A small-molecule ligand and the protein it binds are described below.
Small molecule (SMILES): CC(=O)N[C@H]1[C@H](O[C@H]2[C@H](O)[C@@H](NC(C)=O)CO[C@@H]2CO)O[C@H](CO)[C@@H](O)[C@@H]1O

Binding-site contacts:
Ligand atom O7 contacts residue VAL153 of chain 39.A at 2.8 Å (h-bond).
Ligand atom C7 contacts residue VAL153 of chain 39.A at 4.0 Å (hydrophobic).
Ligand atom C6 contacts residue THR156 of chain 39.A at 4.2 Å.
Ligand atom O5 contacts residue ASN154 of chain 39.A at 3.7 Å.
Ligand atom C7 contacts residue GLY150 of chain 39.A at 4.5 Å.
Ligand atom O7 contacts residue ASN154 of chain 39.A at 1.3 Å (h-bond).
Ligand atom C1 contacts residue ASN154 of chain 39.A at 2.6 Å.
Ligand atom C8 contacts residue ASN154 of chain 39.A at 3.4 Å.
Ligand atom O5 contacts residue THR156 of chain 39.A at 3.9 Å.
Ligand atom N2 contacts residue ASN154 of chain 39.A at 2.2 Å (h-bond).
Ligand atom O7 contacts residue GLY150 of chain 39.A at 4.2 Å.
Ligand atom O7 contacts residue THR156 of chain 39.A at 4.2 Å.
Ligand atom C3 contacts residue ASN154 of chain 39.A at 4.3 Å.
Ligand atom C8 contacts residue GLY150 of chain 39.A at 4.3 Å.
Ligand atom C5 contacts residue THR156 of chain 39.A at 3.7 Å.
Ligand atom C7 contacts residue ASN154 of chain 39.A at 1.9 Å.
Ligand atom C2 contacts residue ASN154 of chain 39.A at 2.9 Å.
Ligand atom C1 contacts residue THR156 of chain 39.A at 4.1 Å.

Sequence of chain 39.A:
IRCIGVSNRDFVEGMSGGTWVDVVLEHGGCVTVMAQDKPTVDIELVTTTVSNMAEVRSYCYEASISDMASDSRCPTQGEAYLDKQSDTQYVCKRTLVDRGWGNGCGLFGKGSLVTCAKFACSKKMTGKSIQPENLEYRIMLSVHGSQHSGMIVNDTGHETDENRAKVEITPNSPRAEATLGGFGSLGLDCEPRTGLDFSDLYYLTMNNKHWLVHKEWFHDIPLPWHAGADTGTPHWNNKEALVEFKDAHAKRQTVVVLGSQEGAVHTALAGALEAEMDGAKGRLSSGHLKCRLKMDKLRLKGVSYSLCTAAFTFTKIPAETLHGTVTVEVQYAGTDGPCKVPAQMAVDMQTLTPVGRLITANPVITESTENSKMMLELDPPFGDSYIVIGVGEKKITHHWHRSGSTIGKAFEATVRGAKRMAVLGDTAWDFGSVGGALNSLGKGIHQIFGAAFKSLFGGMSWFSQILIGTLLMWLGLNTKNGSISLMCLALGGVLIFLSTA